The protein below binds the small molecule below.
Small molecule (SMILES): CC(=O)N[C@H]1[C@H](O[C@H]2[C@H](O)[C@@H](NC(C)=O)CO[C@@H]2CO)O[C@H](CO)[C@@H](O)[C@@H]1O

Binding-site contacts:
Ligand atom C3 contacts residue ASN181 of chain 1.A at 3.8 Å.
Ligand atom C8 contacts residue PHE184 of chain 1.A at 3.7 Å (hydrophobic).
Ligand atom O3 contacts residue ASN181 of chain 1.A at 4.4 Å.
Ligand atom N2 contacts residue GLU294 of chain 1.A at 4.4 Å.
Ligand atom C5 contacts residue ASN181 of chain 1.A at 3.8 Å.
Ligand atom C8 contacts residue TYR292 of chain 1.A at 3.4 Å (hydrophobic).
Ligand atom C7 contacts residue ASN181 of chain 1.A at 3.0 Å.
Ligand atom C3 contacts residue GLU294 of chain 1.A at 3.6 Å.
Ligand atom O5 contacts residue THR183 of chain 1.A at 3.6 Å.
Ligand atom C2 contacts residue ASN181 of chain 1.A at 2.3 Å.
Ligand atom N2 contacts residue THR183 of chain 1.A at 3.5 Å (h-bond).
Ligand atom C6 contacts residue GLN270 of chain 1.A at 4.3 Å.
Ligand atom N2 contacts residue GLU271 of chain 1.A at 4.4 Å.
Ligand atom O5 contacts residue ASN181 of chain 1.A at 2.7 Å (h-bond).
Ligand atom O4 contacts residue GLU294 of chain 1.A at 3.9 Å.
Ligand atom O3 contacts residue GLU294 of chain 1.A at 3.0 Å (salt-bridge).
Ligand atom C1 contacts residue ASN181 of chain 1.A at 1.5 Å.
Ligand atom C4 contacts residue THR183 of chain 1.A at 4.4 Å.
Ligand atom O7 contacts residue THR183 of chain 1.A at 4.4 Å.
Ligand atom O6 contacts residue GLU271 of chain 1.A at 2.6 Å (salt-bridge).
Ligand atom C5 contacts residue THR183 of chain 1.A at 3.6 Å.
Ligand atom O7 contacts residue ASN181 of chain 1.A at 3.1 Å (h-bond).
Ligand atom C1 contacts residue THR183 of chain 1.A at 3.0 Å.
Ligand atom N2 contacts residue ASN181 of chain 1.A at 2.6 Å (h-bond).
Ligand atom O7 contacts residue ASN234 of chain 1.A at 3.9 Å.
Ligand atom C8 contacts residue ASN234 of chain 1.A at 3.7 Å.
Ligand atom C6 contacts residue GLU271 of chain 1.A at 3.1 Å.
Ligand atom C3 contacts residue THR183 of chain 1.A at 4.1 Å.
Ligand atom O5 contacts residue GLN270 of chain 1.A at 3.6 Å.
Ligand atom C4 contacts residue ASN181 of chain 1.A at 4.4 Å.
Ligand atom C2 contacts residue THR183 of chain 1.A at 3.6 Å.
Ligand atom C4 contacts residue GLU294 of chain 1.A at 4.4 Å.
Ligand atom C7 contacts residue ASN234 of chain 1.A at 4.3 Å.
Ligand atom C8 contacts residue ASN181 of chain 1.A at 4.1 Å.
Ligand atom O6 contacts residue GLN270 of chain 1.A at 3.7 Å.
Ligand atom C1 contacts residue GLN270 of chain 1.A at 4.2 Å.

Sequence of chain 1.A:
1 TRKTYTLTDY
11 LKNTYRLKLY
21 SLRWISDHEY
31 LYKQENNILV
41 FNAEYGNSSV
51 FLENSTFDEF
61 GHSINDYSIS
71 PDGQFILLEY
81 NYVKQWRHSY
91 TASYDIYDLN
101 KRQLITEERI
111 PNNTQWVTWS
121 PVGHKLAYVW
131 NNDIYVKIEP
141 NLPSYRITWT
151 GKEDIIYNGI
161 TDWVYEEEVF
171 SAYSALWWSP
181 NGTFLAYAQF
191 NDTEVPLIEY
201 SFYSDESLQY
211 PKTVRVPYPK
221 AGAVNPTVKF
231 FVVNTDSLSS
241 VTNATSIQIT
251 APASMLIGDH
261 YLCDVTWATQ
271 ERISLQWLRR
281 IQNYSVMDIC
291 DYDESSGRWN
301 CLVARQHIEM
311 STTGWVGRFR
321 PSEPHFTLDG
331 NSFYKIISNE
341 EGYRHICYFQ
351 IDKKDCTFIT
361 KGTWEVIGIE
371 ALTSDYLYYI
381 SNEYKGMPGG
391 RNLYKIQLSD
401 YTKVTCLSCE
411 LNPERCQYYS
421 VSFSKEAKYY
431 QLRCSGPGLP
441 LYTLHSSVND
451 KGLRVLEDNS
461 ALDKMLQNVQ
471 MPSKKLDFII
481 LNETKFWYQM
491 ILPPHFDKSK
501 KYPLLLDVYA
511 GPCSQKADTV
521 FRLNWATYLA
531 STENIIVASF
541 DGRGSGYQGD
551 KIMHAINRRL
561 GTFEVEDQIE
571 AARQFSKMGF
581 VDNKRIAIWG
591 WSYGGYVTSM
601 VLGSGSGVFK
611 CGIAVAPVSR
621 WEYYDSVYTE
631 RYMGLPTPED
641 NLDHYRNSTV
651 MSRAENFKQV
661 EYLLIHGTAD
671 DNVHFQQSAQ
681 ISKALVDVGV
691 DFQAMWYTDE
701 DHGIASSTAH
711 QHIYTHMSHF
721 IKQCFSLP